A protein and the small-molecule ligand that binds it are described below.
Small molecule (SMILES): CO[C@H]1O[C@H](CO)[C@@H](O)[C@H](O[C@H]2O[C@H](CO)[C@@H](O)[C@H](O)[C@@H]2O[C@@H]2O[C@H](CO)[C@@H](O)[C@H](O)[C@H]2NC(C)=O)[C@@H]1O

Sequence of chain 1.A:
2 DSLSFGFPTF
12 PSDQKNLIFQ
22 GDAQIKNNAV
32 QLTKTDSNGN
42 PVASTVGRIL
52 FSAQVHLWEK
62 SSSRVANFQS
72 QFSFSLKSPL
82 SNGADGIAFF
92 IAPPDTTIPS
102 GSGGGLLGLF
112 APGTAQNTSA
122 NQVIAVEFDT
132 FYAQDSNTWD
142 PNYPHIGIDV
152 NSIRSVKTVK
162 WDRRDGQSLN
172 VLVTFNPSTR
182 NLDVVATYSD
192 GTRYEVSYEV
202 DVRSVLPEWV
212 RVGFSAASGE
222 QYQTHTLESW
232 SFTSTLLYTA

Binding-site contacts:
Ligand atom C3 contacts residue GLY106 of chain 1.A at 3.8 Å.
Ligand atom O6 contacts residue GLU221 of chain 1.A at 3.0 Å (salt-bridge).
Ligand atom O4 contacts residue GLU221 of chain 1.A at 3.0 Å (salt-bridge).
Ligand atom C6 contacts residue ASP86 of chain 1.A at 3.6 Å.
Ligand atom C6 contacts residue GLY104 of chain 1.A at 3.6 Å.
Ligand atom O7 contacts residue GLY220 of chain 1.A at 3.1 Å.
Ligand atom C4 contacts residue ASP86 of chain 1.A at 3.4 Å.
Ligand atom O6 contacts residue ASP136 of chain 1.A at 3.0 Å (salt-bridge).
Ligand atom O6 contacts residue GLN222 of chain 1.A at 3.0 Å (h-bond).
Ligand atom O6 contacts residue ASP86 of chain 1.A at 2.8 Å (salt-bridge).
Ligand atom O2 contacts residue PHE132 of chain 1.A at 3.6 Å.
Ligand atom O3 contacts residue SER137 of chain 1.A at 3.5 Å (h-bond).
Ligand atom C3 contacts residue SER137 of chain 1.A at 3.7 Å.
Ligand atom C6 contacts residue GLN222 of chain 1.A at 3.7 Å.
Ligand atom O5 contacts residue GLY105 of chain 1.A at 3.8 Å.
Ligand atom O2 contacts residue ASP136 of chain 1.A at 2.8 Å (salt-bridge).
Ligand atom O2 contacts residue SER137 of chain 1.A at 2.7 Å (h-bond).
Ligand atom O4 contacts residue ASP86 of chain 1.A at 2.5 Å (salt-bridge).
Ligand atom C6 contacts residue PHE132 of chain 1.A at 3.5 Å (hydrophobic).
Ligand atom C7 contacts residue GLY220 of chain 1.A at 3.6 Å.
Ligand atom O4 contacts residue GLY106 of chain 1.A at 3.2 Å (h-bond).
Ligand atom C8 contacts residue GLU221 of chain 1.A at 3.6 Å.
Ligand atom O6 contacts residue ALA85 of chain 1.A at 3.7 Å.
Ligand atom O5 contacts residue GLU221 of chain 1.A at 3.1 Å (salt-bridge).
Ligand atom C8 contacts residue SER45 of chain 1.A at 3.0 Å.
Ligand atom O4 contacts residue PHE132 of chain 1.A at 3.4 Å.
Ligand atom O1 contacts residue GLU221 of chain 1.A at 3.7 Å.
Ligand atom O5 contacts residue ASP136 of chain 1.A at 3.4 Å (salt-bridge).
Ligand atom C3 contacts residue ASN138 of chain 1.A at 3.8 Å.
Ligand atom C7 contacts residue SER45 of chain 1.A at 3.5 Å.
Ligand atom C5 contacts residue PHE132 of chain 1.A at 3.6 Å (hydrophobic).
Ligand atom O4 contacts residue ASN138 of chain 1.A at 3.0 Å (h-bond).
Ligand atom C4 contacts residue GLY106 of chain 1.A at 3.5 Å.
Ligand atom O7 contacts residue SER45 of chain 1.A at 3.1 Å (h-bond).
Ligand atom C4 contacts residue ASP136 of chain 1.A at 3.7 Å.
Ligand atom C2 contacts residue SER137 of chain 1.A at 3.8 Å.
Ligand atom O3 contacts residue GLY105 of chain 1.A at 3.7 Å.
Ligand atom O6 contacts residue GLY220 of chain 1.A at 3.1 Å (h-bond).
Ligand atom O4 contacts residue GLY102 of chain 1.A at 3.0 Å (h-bond).
Ligand atom O3 contacts residue GLY106 of chain 1.A at 2.8 Å (h-bond).